The protein below binds the small molecule below.
Small molecule (SMILES): CC(=O)N[C@H]1[C@H](O[C@H]2[C@H](O)[C@@H](NC(C)=O)CO[C@@H]2CO)O[C@H](CO)[C@@H](O[C@@H]2O[C@H](CO)[C@@H](O)[C@H](O)[C@@H]2O)[C@@H]1O

Binding-site contacts:
Ligand atom O5 contacts residue ILE269 of chain 1.C at 4.1 Å.
Ligand atom N2 contacts residue ASN268 of chain 1.C at 2.9 Å (h-bond).
Ligand atom C7 contacts residue PHE300 of chain 1.C at 4.4 Å (hydrophobic).
Ligand atom C1 contacts residue PHE300 of chain 1.C at 3.9 Å (hydrophobic).
Ligand atom O6 contacts residue THR270 of chain 1.C at 3.3 Å.
Ligand atom C2 contacts residue ASN268 of chain 1.C at 2.5 Å.
Ligand atom O5 contacts residue PHE300 of chain 1.C at 4.0 Å.
Ligand atom C8 contacts residue PHE300 of chain 1.C at 3.9 Å (hydrophobic).
Ligand atom C5 contacts residue PHE300 of chain 1.C at 3.8 Å (hydrophobic).
Ligand atom O5 contacts residue THR270 of chain 1.C at 3.8 Å.
Ligand atom C5 contacts residue THR270 of chain 1.C at 4.3 Å.
Ligand atom C4 contacts residue ASN268 of chain 1.C at 4.2 Å.
Ligand atom O4 contacts residue PHE300 of chain 1.C at 4.5 Å.
Ligand atom C3 contacts residue ASN268 of chain 1.C at 3.8 Å.
Ligand atom N2 contacts residue ILE264 of chain 1.C at 4.2 Å.
Ligand atom C6 contacts residue ILE269 of chain 1.C at 4.2 Å (hydrophobic).
Ligand atom C1 contacts residue ASN268 of chain 1.C at 1.4 Å.
Ligand atom C5 contacts residue ASN268 of chain 1.C at 3.7 Å.
Ligand atom O7 contacts residue ASN268 of chain 1.C at 3.2 Å (h-bond).
Ligand atom C8 contacts residue ASN268 of chain 1.C at 4.4 Å.
Ligand atom O7 contacts residue PHE300 of chain 1.C at 4.1 Å.
Ligand atom C6 contacts residue THR270 of chain 1.C at 3.6 Å.
Ligand atom C7 contacts residue ASN268 of chain 1.C at 3.2 Å.
Ligand atom O5 contacts residue ASN268 of chain 1.C at 2.4 Å (h-bond).
Ligand atom C8 contacts residue ILE264 of chain 1.C at 4.2 Å (hydrophobic).

Sequence of chain 1.C:
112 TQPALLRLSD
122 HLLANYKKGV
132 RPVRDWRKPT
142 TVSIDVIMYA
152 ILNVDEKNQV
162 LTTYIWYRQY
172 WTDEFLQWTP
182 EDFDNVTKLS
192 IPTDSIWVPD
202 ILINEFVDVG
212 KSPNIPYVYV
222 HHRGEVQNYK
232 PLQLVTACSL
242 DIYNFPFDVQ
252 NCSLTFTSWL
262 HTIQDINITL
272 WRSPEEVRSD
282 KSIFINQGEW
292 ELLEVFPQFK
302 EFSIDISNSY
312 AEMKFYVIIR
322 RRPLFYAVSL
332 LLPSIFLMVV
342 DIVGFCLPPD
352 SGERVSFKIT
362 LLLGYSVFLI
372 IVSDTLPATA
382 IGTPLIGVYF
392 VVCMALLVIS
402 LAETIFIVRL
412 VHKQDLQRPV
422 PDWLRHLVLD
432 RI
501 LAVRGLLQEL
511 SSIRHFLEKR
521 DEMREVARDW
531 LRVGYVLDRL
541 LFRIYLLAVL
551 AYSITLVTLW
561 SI